This small molecule binds to this protein.
Small molecule (SMILES): CC(=O)N[C@@H]1[C@@H](O)[C@H](O)[C@@H](CO)O[C@H]1O

Binding-site contacts:
Ligand atom C3 contacts residue ASN156 of chain 1.B at 3.8 Å.
Ligand atom O7 contacts residue GLN134 of chain 1.B at 3.5 Å (h-bond).
Ligand atom C4 contacts residue ASN156 of chain 1.B at 4.3 Å.
Ligand atom C1 contacts residue ASN156 of chain 1.B at 1.4 Å.
Ligand atom C8 contacts residue GLN134 of chain 1.B at 4.5 Å.
Ligand atom N2 contacts residue ASN156 of chain 1.B at 2.8 Å (h-bond).
Ligand atom O5 contacts residue ASN156 of chain 1.B at 2.5 Å (h-bond).
Ligand atom N2 contacts residue ALA132 of chain 1.B at 4.4 Å.
Ligand atom C6 contacts residue ASN156 of chain 1.B at 4.5 Å.
Ligand atom C2 contacts residue ASN156 of chain 1.B at 2.5 Å.
Ligand atom C1 contacts residue ALA131 of chain 1.B at 3.9 Å (hydrophobic).
Ligand atom C8 contacts residue HIS110 of chain 1.B at 3.2 Å.
Ligand atom C7 contacts residue GLN134 of chain 1.B at 4.4 Å.
Ligand atom C7 contacts residue ASN156 of chain 1.B at 3.1 Å.
Ligand atom O6 contacts residue ASN156 of chain 1.B at 4.2 Å.
Ligand atom C8 contacts residue ALA132 of chain 1.B at 3.5 Å (hydrophobic).
Ligand atom C8 contacts residue ASN156 of chain 1.B at 4.3 Å.
Ligand atom C7 contacts residue ALA132 of chain 1.B at 4.2 Å (hydrophobic).
Ligand atom O7 contacts residue ASN156 of chain 1.B at 3.1 Å (h-bond).
Ligand atom C5 contacts residue ASN156 of chain 1.B at 3.7 Å.

Sequence of chain 1.B:
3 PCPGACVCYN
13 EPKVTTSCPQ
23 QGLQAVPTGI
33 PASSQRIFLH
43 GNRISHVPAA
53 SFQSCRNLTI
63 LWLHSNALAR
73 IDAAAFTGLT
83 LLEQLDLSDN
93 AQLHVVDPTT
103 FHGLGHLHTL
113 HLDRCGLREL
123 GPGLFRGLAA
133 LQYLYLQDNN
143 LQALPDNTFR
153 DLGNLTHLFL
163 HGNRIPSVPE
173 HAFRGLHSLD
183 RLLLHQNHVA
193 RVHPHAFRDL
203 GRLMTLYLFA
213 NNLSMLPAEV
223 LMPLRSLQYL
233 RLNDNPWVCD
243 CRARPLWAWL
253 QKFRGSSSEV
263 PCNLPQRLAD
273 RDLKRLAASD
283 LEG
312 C